Binding-site contacts:
Ligand atom O4' contacts residue ARG318 of chain 1.D at 3.3 Å (salt-bridge).
Ligand atom PB contacts residue DPO1 of chain 1.K at 0.2 Å.
Ligand atom O5' contacts residue DPO1 of chain 1.K at 2.9 Å (h-bond).
Ligand atom O1A contacts residue DPO1 of chain 1.K at 2.6 Å (h-bond).
Ligand atom O1B contacts residue GLN359 of chain 1.D at 3.2 Å.
Ligand atom N2 contacts residue TYR417 of chain 1.D at 3.2 Å.
Ligand atom O3A contacts residue DPO1 of chain 1.K at 0.4 Å (h-bond).
Ligand atom O2B contacts residue GLN359 of chain 1.D at 3.0 Å (h-bond).
Ligand atom O1B contacts residue DPO1 of chain 1.K at 0.3 Å (h-bond).
Ligand atom O3B contacts residue GLN359 of chain 1.D at 3.5 Å (h-bond).
Ligand atom O3' contacts residue ARG318 of chain 1.D at 3.0 Å (salt-bridge).
Ligand atom O1B contacts residue TYR413 of chain 1.D at 2.3 Å (h-bond).
Ligand atom O1G contacts residue ARG405 of chain 1.D at 3.5 Å (salt-bridge).
Ligand atom PG contacts residue DPO1 of chain 1.K at 0.3 Å.
Ligand atom O2B contacts residue CA1 of chain 1.M at 2.7 Å.
Ligand atom O1G contacts residue DPO1 of chain 1.K at 0.7 Å (h-bond).
Ligand atom O3' contacts residue GLU361 of chain 1.D at 2.4 Å (salt-bridge).
Ligand atom O2G contacts residue DPO1 of chain 1.K at 0.1 Å (h-bond).
Ligand atom C8 contacts residue LYS409 of chain 1.D at 3.6 Å.
Ligand atom O3B contacts residue HIS385 of chain 1.D at 3.3 Å (h-bond).
Ligand atom O3B contacts residue DPO1 of chain 1.K at 0.2 Å (h-bond).
Ligand atom O2G contacts residue CA1 of chain 1.M at 2.6 Å.
Ligand atom O1A contacts residue LYS409 of chain 1.D at 2.5 Å (salt-bridge).
Ligand atom PA contacts residue CA1 of chain 1.M at 3.6 Å.
Ligand atom PA contacts residue DPO1 of chain 1.K at 1.6 Å.
Ligand atom C5' contacts residue DPO1 of chain 1.K at 3.4 Å.
Ligand atom O2B contacts residue DPO1 of chain 1.K at 0.1 Å (h-bond).
Ligand atom N7 contacts residue LYS409 of chain 1.D at 3.3 Å.
Ligand atom O3G contacts residue ARG405 of chain 1.D at 2.6 Å (salt-bridge).
Ligand atom O2A contacts residue CA1 of chain 1.M at 2.5 Å.
Ligand atom PB contacts residue HIS385 of chain 1.D at 3.6 Å.
Ligand atom C3' contacts residue GLU361 of chain 1.D at 3.3 Å.
Ligand atom C2' contacts residue GLU361 of chain 1.D at 3.5 Å.
Ligand atom O2A contacts residue DPO1 of chain 1.K at 2.3 Å (h-bond).
Ligand atom O5' contacts residue ASP533 of chain 1.D at 3.5 Å (salt-bridge).
Ligand atom PB contacts residue GLN359 of chain 1.D at 3.5 Å.
Ligand atom O3A contacts residue LYS409 of chain 1.D at 3.4 Å.
Ligand atom PG contacts residue ARG405 of chain 1.D at 3.5 Å.
Ligand atom O1B contacts residue HIS385 of chain 1.D at 2.9 Å (h-bond).
Ligand atom O3G contacts residue DPO1 of chain 1.K at 0.7 Å (h-bond).

The protein below binds the small molecule below.
Small molecule (SMILES): Nc1nc2c(ncn2[C@H]2C[C@H](O)[C@@H](CO[P](=O)(O)O[P](=O)(O)OP(=O)(O)O)O2)c(=O)[nH]1

Sequence of chain 1.D:
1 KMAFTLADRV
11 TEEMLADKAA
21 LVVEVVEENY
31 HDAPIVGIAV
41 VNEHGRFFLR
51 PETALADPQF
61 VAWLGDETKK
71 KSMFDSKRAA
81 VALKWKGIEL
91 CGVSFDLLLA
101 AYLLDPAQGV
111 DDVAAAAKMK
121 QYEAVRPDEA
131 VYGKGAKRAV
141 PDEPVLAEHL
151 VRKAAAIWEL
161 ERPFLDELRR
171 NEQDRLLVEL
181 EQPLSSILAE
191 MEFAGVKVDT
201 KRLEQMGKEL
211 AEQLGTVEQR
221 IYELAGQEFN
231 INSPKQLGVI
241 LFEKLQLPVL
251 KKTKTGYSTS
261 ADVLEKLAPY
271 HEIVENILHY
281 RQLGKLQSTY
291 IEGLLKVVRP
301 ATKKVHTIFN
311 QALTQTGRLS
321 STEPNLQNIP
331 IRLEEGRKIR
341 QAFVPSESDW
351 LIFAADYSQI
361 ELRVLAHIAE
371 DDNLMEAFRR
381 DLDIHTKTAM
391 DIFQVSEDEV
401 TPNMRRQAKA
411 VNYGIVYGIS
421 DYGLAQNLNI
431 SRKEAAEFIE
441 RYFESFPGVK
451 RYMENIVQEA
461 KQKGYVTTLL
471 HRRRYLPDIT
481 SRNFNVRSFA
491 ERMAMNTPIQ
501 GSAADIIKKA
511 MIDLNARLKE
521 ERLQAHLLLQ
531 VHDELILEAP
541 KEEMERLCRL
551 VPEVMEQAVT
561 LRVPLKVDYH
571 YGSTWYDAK